A small-molecule ligand and the protein it binds are described below.
Small molecule (SMILES): CC1=C(CC(=O)O)c2cc(F)ccc2/C1=C\c1ccc([S@@](C)=O)cc1

Binding-site contacts:
Ligand atom C15 contacts residue ASN167 of chain 1.A at 4.0 Å.
Ligand atom C9 contacts residue TRP227 of chain 1.A at 3.2 Å (hydrophobic).
Ligand atom C16 contacts residue PHE311 of chain 1.A at 3.7 Å (hydrophobic).
Ligand atom C20 contacts residue TRP86 of chain 1.A at 3.8 Å (hydrophobic).
Ligand atom O2 contacts residue NAP1 of chain 1.B at 3.2 Å.
Ligand atom C11 contacts residue NAP1 of chain 1.B at 3.4 Å.
Ligand atom C8 contacts residue LEU54 of chain 1.A at 3.6 Å (hydrophobic).
Ligand atom C5 contacts residue TRP227 of chain 1.A at 3.8 Å (hydrophobic).
Ligand atom C12 contacts residue NAP1 of chain 1.B at 3.2 Å.
Ligand atom F contacts residue ASN167 of chain 1.A at 2.8 Å.
Ligand atom C17 contacts residue PHE311 of chain 1.A at 3.6 Å (hydrophobic).
Ligand atom C6 contacts residue TRP227 of chain 1.A at 3.4 Å (hydrophobic).
Ligand atom C14 contacts residue HIS117 of chain 1.A at 3.5 Å.
Ligand atom O3 contacts residue NAP1 of chain 1.B at 3.1 Å.
Ligand atom C11 contacts residue PHE306 of chain 1.A at 3.9 Å (hydrophobic).
Ligand atom F contacts residue HIS117 of chain 1.A at 3.7 Å.
Ligand atom C17 contacts residue TRP86 of chain 1.A at 3.6 Å (hydrophobic).
Ligand atom C7 contacts residue LEU54 of chain 1.A at 3.4 Å (hydrophobic).
Ligand atom C4 contacts residue PHE311 of chain 1.A at 3.7 Å (hydrophobic).
Ligand atom O2 contacts residue TYR55 of chain 1.A at 3.1 Å (h-bond).
Ligand atom F contacts residue EDO1 of chain 1.D at 3.6 Å.
Ligand atom C9 contacts residue TYR24 of chain 1.A at 3.6 Å (hydrophobic).
Ligand atom O3 contacts residue TYR55 of chain 1.A at 2.5 Å (h-bond).
Ligand atom F contacts residue SER118 of chain 1.A at 3.7 Å.
Ligand atom C19 contacts residue LEU54 of chain 1.A at 3.8 Å (hydrophobic).
Ligand atom C15 contacts residue HIS117 of chain 1.A at 3.9 Å.
Ligand atom C4 contacts residue TRP227 of chain 1.A at 3.6 Å (hydrophobic).
Ligand atom O2 contacts residue TYR24 of chain 1.A at 3.7 Å.
Ligand atom C18 contacts residue LEU54 of chain 1.A at 3.6 Å (hydrophobic).
Ligand atom C6 contacts residue LEU54 of chain 1.A at 3.8 Å (hydrophobic).
Ligand atom C10 contacts residue LEU54 of chain 1.A at 3.9 Å (hydrophobic).
Ligand atom O3 contacts residue HIS117 of chain 1.A at 3.0 Å (h-bond).
Ligand atom C3 contacts residue PHE311 of chain 1.A at 3.8 Å (hydrophobic).
Ligand atom C13 contacts residue LEU54 of chain 1.A at 3.9 Å (hydrophobic).
Ligand atom C12 contacts residue TYR55 of chain 1.A at 3.1 Å (hydrophobic).
Ligand atom F contacts residue NAP1 of chain 1.B at 3.2 Å.
Ligand atom C19 contacts residue TRP86 of chain 1.A at 3.9 Å (hydrophobic).
Ligand atom C16 contacts residue TRP86 of chain 1.A at 3.9 Å (hydrophobic).
Ligand atom C15 contacts residue NAP1 of chain 1.B at 3.6 Å.
Ligand atom C14 contacts residue NAP1 of chain 1.B at 3.1 Å.

Sequence of chain 1.A:
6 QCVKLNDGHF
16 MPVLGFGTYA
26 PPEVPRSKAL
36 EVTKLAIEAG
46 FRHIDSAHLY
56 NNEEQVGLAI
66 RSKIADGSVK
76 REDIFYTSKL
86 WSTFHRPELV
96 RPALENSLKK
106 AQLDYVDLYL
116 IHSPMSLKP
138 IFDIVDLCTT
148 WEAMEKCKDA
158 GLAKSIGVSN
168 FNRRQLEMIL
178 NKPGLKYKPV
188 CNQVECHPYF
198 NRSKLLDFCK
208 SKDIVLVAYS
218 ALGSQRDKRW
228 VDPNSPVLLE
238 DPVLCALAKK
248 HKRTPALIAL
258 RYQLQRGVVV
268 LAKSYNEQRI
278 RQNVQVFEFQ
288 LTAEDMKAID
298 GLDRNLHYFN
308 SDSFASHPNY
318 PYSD